The protein below binds the small molecule below.
Small molecule (SMILES): Nc1ncnc2c1ncn2[C@@H]1O[C@H]([C@@H]2O[C@@H]3[C@H](O[P](=O)(O)O2)[C@@H](CO[P](=O)(O)O[C@H]2[C@@H](O)[C@H](n4cnc5c(N)ncnc54)O[C@@H]2COP(=O)=O)O[C@H]3n2ccc(=O)[nH]c2=O)[C@@H](O[P](=O)(O)OC[C@H]2O[C@@H](n3ccc(=O)[nH]c3=O)[C@H](O)[C@@H]2O)[C@H]1O

Binding-site contacts:
Ligand atom C1' contacts residue GLU140 of chain 57.F at 2.7 Å.
Ligand atom N9 contacts residue GLU140 of chain 57.F at 4.1 Å.
Ligand atom C8 contacts residue LYS143 of chain 57.F at 2.7 Å.
Ligand atom C1' contacts residue TRP47 of chain 57.F at 3.7 Å (hydrophobic).
Ligand atom C2' contacts residue LYS143 of chain 57.F at 3.7 Å.
Ligand atom C1' contacts residue LYS143 of chain 57.F at 3.2 Å.
Ligand atom N6 contacts residue TRP47 of chain 57.F at 4.2 Å.
Ligand atom C2 contacts residue TRP47 of chain 57.F at 3.4 Å (hydrophobic).
Ligand atom N1 contacts residue TRP47 of chain 57.F at 3.7 Å.
Ligand atom C3' contacts residue GLU140 of chain 57.F at 3.8 Å.
Ligand atom O2' contacts residue GLU140 of chain 57.F at 2.3 Å (salt-bridge).
Ligand atom C5' contacts residue ARG90 of chain 57.F at 4.3 Å.
Ligand atom C5 contacts residue TRP47 of chain 57.F at 3.8 Å (hydrophobic).
Ligand atom O4' contacts residue GLU140 of chain 57.F at 3.0 Å (salt-bridge).
Ligand atom O4' contacts residue LYS143 of chain 57.F at 4.2 Å.
Ligand atom C4' contacts residue GLU140 of chain 57.F at 3.4 Å.
Ligand atom O4' contacts residue LYS143 of chain 57.F at 4.4 Å.
Ligand atom N9 contacts residue TRP47 of chain 57.F at 3.3 Å.
Ligand atom C2' contacts residue GLU140 of chain 57.F at 3.0 Å.
Ligand atom C6 contacts residue TRP47 of chain 57.F at 3.7 Å (hydrophobic).
Ligand atom N3 contacts residue TRP47 of chain 57.F at 3.4 Å.
Ligand atom N9 contacts residue LYS143 of chain 57.F at 3.2 Å (salt-bridge).
Ligand atom O3' contacts residue GLU140 of chain 57.F at 4.4 Å.
Ligand atom N7 contacts residue TRP47 of chain 57.F at 3.6 Å.
Ligand atom C4 contacts residue TRP47 of chain 57.F at 3.3 Å (hydrophobic).
Ligand atom O2' contacts residue LYS143 of chain 57.F at 3.8 Å.
Ligand atom C8 contacts residue TRP47 of chain 57.F at 3.6 Å (hydrophobic).
Ligand atom N7 contacts residue LYS143 of chain 57.F at 3.8 Å.
Ligand atom O4' contacts residue TRP47 of chain 57.F at 3.4 Å.

Sequence of chain 57.F:
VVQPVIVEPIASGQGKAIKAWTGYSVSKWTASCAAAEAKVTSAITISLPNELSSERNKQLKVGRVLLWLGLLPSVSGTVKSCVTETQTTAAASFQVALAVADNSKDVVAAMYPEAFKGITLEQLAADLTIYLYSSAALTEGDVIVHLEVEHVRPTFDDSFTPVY